A protein and the small-molecule ligand that binds it are described below.
Small molecule (SMILES): O=C1[C@H](c2ccc(Cl)cc2)CCCN1c1cncc2ccccc12

Binding-site contacts:
Ligand atom C14 contacts residue PHE140 of chain 1.B at 3.9 Å (hydrophobic).
Ligand atom C8 contacts residue ASN142 of chain 1.B at 3.5 Å.
Ligand atom C4 contacts residue MET165 of chain 1.B at 3.8 Å (hydrophobic).
Ligand atom C9 contacts residue CYS145 of chain 1.B at 3.7 Å (hydrophobic).
Ligand atom C4 contacts residue HIS41 of chain 1.B at 3.9 Å.
Ligand atom C5 contacts residue HIS164 of chain 1.B at 3.5 Å.
Ligand atom C9 contacts residue ASN142 of chain 1.B at 3.5 Å.
Ligand atom C14 contacts residue GLU166 of chain 1.B at 3.7 Å.
Ligand atom C15 contacts residue ASN142 of chain 1.B at 3.7 Å.
Ligand atom C14 contacts residue LEU141 of chain 1.B at 3.6 Å (hydrophobic).
Ligand atom O contacts residue MET165 of chain 1.B at 3.5 Å.
Ligand atom CL contacts residue VAL186 of chain 1.B at 3.8 Å.
Ligand atom C2 contacts residue GLN189 of chain 1.B at 3.6 Å.
Ligand atom N1 contacts residue GLU166 of chain 1.B at 3.8 Å.
Ligand atom C4 contacts residue HIS164 of chain 1.B at 3.3 Å.
Ligand atom C13 contacts residue SER144 of chain 1.B at 3.9 Å.
Ligand atom C15 contacts residue SER1 of chain 1.A at 3.9 Å.
Ligand atom C contacts residue MET49 of chain 1.B at 3.5 Å (hydrophobic).
Ligand atom C13 contacts residue PHE140 of chain 1.B at 3.5 Å (hydrophobic).
Ligand atom C16 contacts residue ASN142 of chain 1.B at 3.9 Å.
Ligand atom N1 contacts residue SER144 of chain 1.B at 3.5 Å (h-bond).
Ligand atom N1 contacts residue HIS163 of chain 1.B at 2.8 Å (h-bond).
Ligand atom C15 contacts residue GLU166 of chain 1.B at 3.4 Å.
Ligand atom CL contacts residue MET165 of chain 1.B at 3.8 Å.
Ligand atom C13 contacts residue GLU166 of chain 1.B at 3.5 Å.
Ligand atom CL contacts residue ASP187 of chain 1.B at 3.6 Å.
Ligand atom O contacts residue GLU166 of chain 1.B at 3.2 Å (salt-bridge).
Ligand atom C1 contacts residue GLN189 of chain 1.B at 3.3 Å.
Ligand atom CL contacts residue ARG188 of chain 1.B at 3.1 Å.
Ligand atom C15 contacts residue PHE140 of chain 1.B at 3.5 Å (hydrophobic).
Ligand atom C12 contacts residue HIS163 of chain 1.B at 3.4 Å.
Ligand atom C5 contacts residue MET165 of chain 1.B at 3.5 Å (hydrophobic).
Ligand atom C12 contacts residue GLU166 of chain 1.B at 3.8 Å.
Ligand atom C14 contacts residue ASN142 of chain 1.B at 3.8 Å.
Ligand atom N1 contacts residue PHE140 of chain 1.B at 4.0 Å.
Ligand atom C15 contacts residue LEU141 of chain 1.B at 3.6 Å (hydrophobic).
Ligand atom C13 contacts residue LEU141 of chain 1.B at 3.6 Å (hydrophobic).
Ligand atom CL contacts residue MET49 of chain 1.B at 3.4 Å.
Ligand atom C13 contacts residue HIS163 of chain 1.B at 3.9 Å.
Ligand atom C1 contacts residue MET49 of chain 1.B at 3.9 Å (hydrophobic).

Sequence of chain 1.A:
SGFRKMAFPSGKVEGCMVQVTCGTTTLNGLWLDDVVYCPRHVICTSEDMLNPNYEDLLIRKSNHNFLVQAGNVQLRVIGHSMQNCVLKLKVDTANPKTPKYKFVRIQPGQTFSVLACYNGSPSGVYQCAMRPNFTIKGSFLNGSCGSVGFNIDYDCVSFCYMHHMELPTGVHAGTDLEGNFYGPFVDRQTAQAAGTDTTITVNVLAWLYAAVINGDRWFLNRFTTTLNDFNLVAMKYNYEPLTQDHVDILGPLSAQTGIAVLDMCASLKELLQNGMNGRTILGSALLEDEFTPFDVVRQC

Sequence of chain 1.B:
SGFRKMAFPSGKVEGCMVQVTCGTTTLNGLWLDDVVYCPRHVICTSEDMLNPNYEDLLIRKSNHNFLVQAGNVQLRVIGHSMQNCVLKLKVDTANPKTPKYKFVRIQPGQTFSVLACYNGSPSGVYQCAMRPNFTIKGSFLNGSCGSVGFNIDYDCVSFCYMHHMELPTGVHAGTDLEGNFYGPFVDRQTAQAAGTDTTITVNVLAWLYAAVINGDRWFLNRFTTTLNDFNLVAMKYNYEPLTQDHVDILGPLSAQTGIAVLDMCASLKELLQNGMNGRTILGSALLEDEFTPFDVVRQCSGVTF